Sequence of chain 1.M:
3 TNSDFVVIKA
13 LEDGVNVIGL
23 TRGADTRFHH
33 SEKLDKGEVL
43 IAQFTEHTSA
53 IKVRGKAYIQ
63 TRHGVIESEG

Sequence of chain 1.N:
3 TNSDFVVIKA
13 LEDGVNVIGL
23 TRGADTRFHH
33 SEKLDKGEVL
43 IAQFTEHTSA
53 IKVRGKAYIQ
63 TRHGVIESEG

Binding-site contacts:
Ligand atom CB contacts residue SER51 of chain 1.N at 3.4 Å.
Ligand atom N contacts residue ARG24 of chain 1.N at 3.8 Å.
Ligand atom N contacts residue ASP27 of chain 1.N at 2.9 Å (salt-bridge).
Ligand atom CD1 contacts residue GLN45 of chain 1.M at 3.6 Å.
Ligand atom CD1 contacts residue THR47 of chain 1.M at 3.8 Å.
Ligand atom OXT contacts residue HIS49 of chain 1.M at 3.8 Å.
Ligand atom C contacts residue THR50 of chain 1.M at 4.0 Å.
Ligand atom O contacts residue THR47 of chain 1.M at 3.6 Å (h-bond).
Ligand atom CZ3 contacts residue GLY21 of chain 1.M at 3.7 Å.
Ligand atom CA contacts residue SER51 of chain 1.N at 4.0 Å.
Ligand atom OXT contacts residue THR47 of chain 1.M at 2.5 Å (h-bond).
Ligand atom CE2 contacts residue THR50 of chain 1.M at 3.9 Å.
Ligand atom CB contacts residue THR28 of chain 1.N at 3.3 Å.
Ligand atom NE1 contacts residue GLN45 of chain 1.M at 2.9 Å (h-bond).
Ligand atom C contacts residue GLY25 of chain 1.N at 3.5 Å.
Ligand atom CE2 contacts residue GLN45 of chain 1.M at 3.9 Å.
Ligand atom CA contacts residue GLY25 of chain 1.N at 3.5 Å.
Ligand atom N contacts residue THR28 of chain 1.N at 2.9 Å (h-bond).
Ligand atom C contacts residue SER51 of chain 1.N at 3.6 Å.
Ligand atom N contacts residue GLY25 of chain 1.N at 2.7 Å (h-bond).
Ligand atom CG contacts residue SER51 of chain 1.N at 3.8 Å.
Ligand atom O contacts residue GLY25 of chain 1.N at 3.0 Å (h-bond).
Ligand atom CZ2 contacts residue THR50 of chain 1.M at 4.0 Å.
Ligand atom O contacts residue ARG24 of chain 1.N at 3.5 Å.
Ligand atom CA contacts residue THR23 of chain 1.N at 3.8 Å.
Ligand atom OXT contacts residue THR50 of chain 1.M at 2.9 Å (h-bond).
Ligand atom N contacts residue THR23 of chain 1.N at 2.8 Å (h-bond).
Ligand atom O contacts residue SER51 of chain 1.N at 2.9 Å (h-bond).
Ligand atom C contacts residue THR47 of chain 1.M at 3.4 Å.
Ligand atom CA contacts residue THR28 of chain 1.N at 3.1 Å.
Ligand atom NE1 contacts residue ALA44 of chain 1.M at 3.8 Å.
Ligand atom CD2 contacts residue THR50 of chain 1.M at 4.0 Å.
Ligand atom CH2 contacts residue GLY21 of chain 1.M at 3.6 Å.
Ligand atom CD1 contacts residue SER51 of chain 1.N at 3.4 Å.
Ligand atom CE3 contacts residue HIS32 of chain 1.M at 3.9 Å.
Ligand atom CE3 contacts residue HIS31 of chain 1.M at 4.0 Å.
Ligand atom CZ3 contacts residue HIS32 of chain 1.M at 4.0 Å.
Ligand atom CE2 contacts residue ALA44 of chain 1.M at 4.0 Å (hydrophobic).
Ligand atom CZ2 contacts residue ALA44 of chain 1.M at 3.9 Å (hydrophobic).
Ligand atom CB contacts residue THR23 of chain 1.N at 3.6 Å.

The protein below binds the small molecule below.
Small molecule (SMILES): N[C@@H](Cc1c[nH]c2ccccc12)C(=O)O